Sequence of chain 1.A:
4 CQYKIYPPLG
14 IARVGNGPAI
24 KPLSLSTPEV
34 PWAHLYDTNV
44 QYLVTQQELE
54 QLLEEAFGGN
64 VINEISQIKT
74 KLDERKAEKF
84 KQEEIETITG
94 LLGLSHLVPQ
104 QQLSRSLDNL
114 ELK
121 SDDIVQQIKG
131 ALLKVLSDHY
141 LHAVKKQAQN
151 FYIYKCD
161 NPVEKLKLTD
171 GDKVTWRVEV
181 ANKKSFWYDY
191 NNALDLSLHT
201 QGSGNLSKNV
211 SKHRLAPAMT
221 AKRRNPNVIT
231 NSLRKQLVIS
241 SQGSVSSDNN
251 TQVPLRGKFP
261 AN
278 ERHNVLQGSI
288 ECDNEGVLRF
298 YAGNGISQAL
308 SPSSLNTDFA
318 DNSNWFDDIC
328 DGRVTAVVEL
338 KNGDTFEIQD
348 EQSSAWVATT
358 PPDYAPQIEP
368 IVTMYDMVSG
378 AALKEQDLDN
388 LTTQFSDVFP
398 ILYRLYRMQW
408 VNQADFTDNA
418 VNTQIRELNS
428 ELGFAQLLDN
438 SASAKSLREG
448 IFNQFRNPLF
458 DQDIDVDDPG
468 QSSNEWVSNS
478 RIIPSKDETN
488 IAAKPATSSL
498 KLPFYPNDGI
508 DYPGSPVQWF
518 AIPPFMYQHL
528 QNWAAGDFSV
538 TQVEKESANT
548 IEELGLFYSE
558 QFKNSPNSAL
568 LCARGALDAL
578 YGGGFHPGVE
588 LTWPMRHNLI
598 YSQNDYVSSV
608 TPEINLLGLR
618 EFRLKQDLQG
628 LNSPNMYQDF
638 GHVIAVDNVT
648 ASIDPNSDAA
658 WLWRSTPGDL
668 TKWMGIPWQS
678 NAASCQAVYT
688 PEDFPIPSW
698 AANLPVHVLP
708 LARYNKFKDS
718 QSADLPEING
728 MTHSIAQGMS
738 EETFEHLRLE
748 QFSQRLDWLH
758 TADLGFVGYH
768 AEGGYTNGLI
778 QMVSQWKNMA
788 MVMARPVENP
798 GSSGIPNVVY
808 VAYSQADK

Binding-site contacts:
Ligand atom OXT contacts residue HIS767 of chain 1.B at 3.4 Å (h-bond).
Ligand atom C contacts residue HIS767 of chain 1.B at 3.3 Å.
Ligand atom CA contacts residue SER681 of chain 1.A at 3.4 Å.
Ligand atom O contacts residue HIS767 of chain 1.B at 2.5 Å (h-bond).
Ligand atom O contacts residue PHE316 of chain 1.A at 3.8 Å.
Ligand atom OXT contacts residue PHE316 of chain 1.A at 3.8 Å.
Ligand atom O contacts residue SER681 of chain 1.A at 3.3 Å.
Ligand atom CA contacts residue TRQ697 of chain 1.A at 3.7 Å.
Ligand atom C contacts residue PHE316 of chain 1.A at 3.6 Å (hydrophobic).
Ligand atom OXT contacts residue TYR766 of chain 1.B at 2.1 Å (h-bond).
Ligand atom N contacts residue PHE316 of chain 1.A at 4.4 Å.
Ligand atom C contacts residue SER681 of chain 1.A at 3.9 Å.
Ligand atom O contacts residue TYR772 of chain 1.A at 3.8 Å.
Ligand atom OXT contacts residue TRP696 of chain 1.A at 3.8 Å.
Ligand atom C contacts residue TRP696 of chain 1.A at 4.0 Å (hydrophobic).
Ligand atom CA contacts residue PHE316 of chain 1.A at 4.0 Å (hydrophobic).
Ligand atom CA contacts residue HIS583 of chain 1.A at 4.1 Å.
Ligand atom CA contacts residue CYS682 of chain 1.A at 4.4 Å (hydrophobic).
Ligand atom CA contacts residue TRP696 of chain 1.A at 3.7 Å (hydrophobic).
Ligand atom O contacts residue TYR766 of chain 1.B at 3.4 Å (h-bond).
Ligand atom OXT contacts residue HIS583 of chain 1.A at 3.3 Å (h-bond).
Ligand atom C contacts residue TYR766 of chain 1.B at 3.2 Å (hydrophobic).
Ligand atom N contacts residue TRQ697 of chain 1.A at 2.5 Å (h-bond).
Ligand atom N contacts residue TRP696 of chain 1.A at 3.7 Å.
Ligand atom C contacts residue HIS583 of chain 1.A at 4.3 Å.
Ligand atom N contacts residue HIS583 of chain 1.A at 3.0 Å (h-bond).

Sequence of chain 1.B:
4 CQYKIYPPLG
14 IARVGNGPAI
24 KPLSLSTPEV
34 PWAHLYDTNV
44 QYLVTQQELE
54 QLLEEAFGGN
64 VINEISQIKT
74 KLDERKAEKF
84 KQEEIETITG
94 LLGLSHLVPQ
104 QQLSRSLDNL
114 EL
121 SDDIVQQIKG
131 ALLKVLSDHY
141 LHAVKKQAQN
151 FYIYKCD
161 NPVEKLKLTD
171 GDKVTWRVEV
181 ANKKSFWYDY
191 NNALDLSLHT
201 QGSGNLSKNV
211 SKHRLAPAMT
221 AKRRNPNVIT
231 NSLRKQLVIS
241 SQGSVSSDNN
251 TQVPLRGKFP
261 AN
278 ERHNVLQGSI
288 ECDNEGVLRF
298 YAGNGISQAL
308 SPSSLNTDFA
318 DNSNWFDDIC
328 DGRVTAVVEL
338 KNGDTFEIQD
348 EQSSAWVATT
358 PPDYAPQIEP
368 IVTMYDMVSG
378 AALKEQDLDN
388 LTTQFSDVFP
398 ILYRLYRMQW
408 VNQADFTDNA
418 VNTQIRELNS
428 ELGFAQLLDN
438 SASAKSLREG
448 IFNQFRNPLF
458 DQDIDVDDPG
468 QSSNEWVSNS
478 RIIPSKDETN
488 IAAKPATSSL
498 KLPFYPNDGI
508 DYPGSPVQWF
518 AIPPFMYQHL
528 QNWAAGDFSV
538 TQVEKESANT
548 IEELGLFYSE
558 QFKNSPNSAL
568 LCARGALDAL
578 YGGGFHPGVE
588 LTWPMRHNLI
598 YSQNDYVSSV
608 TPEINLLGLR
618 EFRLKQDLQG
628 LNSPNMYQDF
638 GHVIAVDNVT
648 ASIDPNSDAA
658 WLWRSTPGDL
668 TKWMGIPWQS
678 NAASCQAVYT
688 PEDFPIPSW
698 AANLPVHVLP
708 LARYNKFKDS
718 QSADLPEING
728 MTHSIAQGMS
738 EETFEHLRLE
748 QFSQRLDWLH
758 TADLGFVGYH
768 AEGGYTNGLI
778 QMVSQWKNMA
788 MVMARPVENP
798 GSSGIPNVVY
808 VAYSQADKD

A small-molecule ligand and the protein it binds are described below.
Small molecule (SMILES): NCC(=O)O